Sequence of chain 1.A:
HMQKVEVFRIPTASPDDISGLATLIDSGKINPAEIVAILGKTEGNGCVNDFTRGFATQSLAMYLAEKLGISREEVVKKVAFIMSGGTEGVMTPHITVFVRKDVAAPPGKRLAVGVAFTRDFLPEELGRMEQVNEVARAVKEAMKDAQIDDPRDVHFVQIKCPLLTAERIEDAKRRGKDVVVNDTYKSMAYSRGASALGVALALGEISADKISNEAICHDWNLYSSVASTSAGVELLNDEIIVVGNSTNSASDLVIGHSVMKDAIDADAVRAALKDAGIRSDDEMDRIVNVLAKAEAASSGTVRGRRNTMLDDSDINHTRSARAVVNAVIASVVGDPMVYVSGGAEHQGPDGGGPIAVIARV

Sequence of chain 1.C:
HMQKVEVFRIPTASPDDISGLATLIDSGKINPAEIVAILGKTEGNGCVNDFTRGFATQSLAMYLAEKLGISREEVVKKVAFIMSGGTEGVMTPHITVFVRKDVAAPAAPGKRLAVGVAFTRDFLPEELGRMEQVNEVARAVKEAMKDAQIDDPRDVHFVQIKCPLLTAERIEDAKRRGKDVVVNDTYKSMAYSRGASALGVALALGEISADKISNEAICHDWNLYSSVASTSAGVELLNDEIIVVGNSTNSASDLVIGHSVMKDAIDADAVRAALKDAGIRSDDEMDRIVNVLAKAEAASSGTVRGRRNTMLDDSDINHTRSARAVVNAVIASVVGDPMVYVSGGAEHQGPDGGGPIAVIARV

Binding-site contacts:
Ligand atom O1 contacts residue SER322 of chain 1.A at 3.9 Å.
Ligand atom O3 contacts residue ILE317 of chain 1.A at 3.3 Å.
Ligand atom C3 contacts residue ARG321 of chain 1.C at 3.7 Å.
Ligand atom C1 contacts residue GLY89 of chain 1.A at 4.4 Å.
Ligand atom O1 contacts residue GLU88 of chain 1.A at 3.9 Å.
Ligand atom C1 contacts residue ARG321 of chain 1.A at 4.2 Å.
Ligand atom C2 contacts residue SER322 of chain 1.A at 4.3 Å.
Ligand atom C3 contacts residue ILE317 of chain 1.C at 4.5 Å (hydrophobic).
Ligand atom C1 contacts residue ALA325 of chain 1.A at 3.5 Å (hydrophobic).
Ligand atom O1 contacts residue ALA325 of chain 1.A at 4.3 Å.
Ligand atom O1 contacts residue ILE317 of chain 1.A at 4.1 Å.
Ligand atom O3 contacts residue SER322 of chain 1.A at 3.8 Å.
Ligand atom C2 contacts residue ARG321 of chain 1.C at 4.4 Å.
Ligand atom C2 contacts residue ALA325 of chain 1.A at 3.8 Å (hydrophobic).
Ligand atom O1 contacts residue ARG321 of chain 1.A at 3.6 Å (salt-bridge).
Ligand atom C3 contacts residue ALA325 of chain 1.C at 4.0 Å (hydrophobic).
Ligand atom C2 contacts residue ALA325 of chain 1.C at 3.4 Å (hydrophobic).
Ligand atom O1 contacts residue ILE317 of chain 1.C at 3.9 Å.
Ligand atom C1 contacts residue SER322 of chain 1.C at 4.3 Å.
Ligand atom C1 contacts residue GLU88 of chain 1.A at 3.9 Å.
Ligand atom C3 contacts residue SER322 of chain 1.C at 4.2 Å.
Ligand atom C2 contacts residue SER322 of chain 1.C at 4.3 Å.
Ligand atom C3 contacts residue GLU88 of chain 1.C at 3.8 Å.
Ligand atom O3 contacts residue GLU88 of chain 1.C at 3.8 Å.
Ligand atom C3 contacts residue ILE317 of chain 1.A at 4.3 Å (hydrophobic).

A small-molecule ligand and the protein it binds are described below.
Small molecule (SMILES): OCCCO